A protein and the small-molecule ligand that binds it are described below.
Small molecule (SMILES): CC(=O)N[C@H]1[C@H](O[C@H]2[C@H](O)[C@@H](NC(C)=O)CO[C@@H]2CO)O[C@H](CO)[C@@H](O)[C@@H]1O

Sequence of chain 1.B:
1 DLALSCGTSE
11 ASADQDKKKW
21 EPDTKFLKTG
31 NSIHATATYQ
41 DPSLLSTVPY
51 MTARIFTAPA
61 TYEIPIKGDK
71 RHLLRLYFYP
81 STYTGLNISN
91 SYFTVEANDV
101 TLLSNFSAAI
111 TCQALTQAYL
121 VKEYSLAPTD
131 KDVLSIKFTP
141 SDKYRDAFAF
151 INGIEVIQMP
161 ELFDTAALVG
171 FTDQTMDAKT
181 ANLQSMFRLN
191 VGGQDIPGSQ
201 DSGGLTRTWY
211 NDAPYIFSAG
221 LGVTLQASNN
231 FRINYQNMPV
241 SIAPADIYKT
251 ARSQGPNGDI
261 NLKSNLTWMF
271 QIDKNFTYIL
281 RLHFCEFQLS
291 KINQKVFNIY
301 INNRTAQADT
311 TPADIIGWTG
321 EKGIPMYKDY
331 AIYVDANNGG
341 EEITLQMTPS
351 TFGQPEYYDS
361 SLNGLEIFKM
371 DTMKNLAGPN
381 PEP

Binding-site contacts:
Ligand atom C3 contacts residue TYR144 of chain 1.B at 3.5 Å (hydrophobic).
Ligand atom C7 contacts residue TYR144 of chain 1.B at 4.2 Å (hydrophobic).
Ligand atom O5 contacts residue TYR92 of chain 1.B at 3.6 Å.
Ligand atom C5 contacts residue ASN380 of chain 1.B at 3.9 Å.
Ligand atom O5 contacts residue ASN380 of chain 1.B at 3.1 Å (h-bond).
Ligand atom O5 contacts residue ASN105 of chain 1.B at 2.3 Å (h-bond).
Ligand atom N2 contacts residue TYR144 of chain 1.B at 3.1 Å (h-bond).
Ligand atom C1 contacts residue ASN105 of chain 1.B at 1.4 Å.
Ligand atom C1 contacts residue ASN380 of chain 1.B at 4.2 Å.
Ligand atom C6 contacts residue TYR92 of chain 1.B at 3.9 Å (hydrophobic).
Ligand atom C8 contacts residue ASN105 of chain 1.B at 4.4 Å.
Ligand atom C2 contacts residue TYR144 of chain 1.B at 3.6 Å (hydrophobic).
Ligand atom C7 contacts residue ASN105 of chain 1.B at 3.2 Å.
Ligand atom C8 contacts residue ILE110 of chain 1.B at 4.2 Å (hydrophobic).
Ligand atom O3 contacts residue TYR144 of chain 1.B at 4.3 Å.
Ligand atom O7 contacts residue ASN105 of chain 1.B at 3.2 Å (h-bond).
Ligand atom C8 contacts residue LYS143 of chain 1.B at 4.2 Å.
Ligand atom C5 contacts residue TYR92 of chain 1.B at 3.6 Å (hydrophobic).
Ligand atom C2 contacts residue ASN105 of chain 1.B at 2.3 Å.
Ligand atom C5 contacts residue ASN105 of chain 1.B at 3.6 Å.
Ligand atom C8 contacts residue TYR92 of chain 1.B at 3.8 Å (hydrophobic).
Ligand atom N2 contacts residue ASN105 of chain 1.B at 2.8 Å (h-bond).
Ligand atom C7 contacts residue TYR92 of chain 1.B at 4.5 Å (hydrophobic).
Ligand atom O6 contacts residue ILE110 of chain 1.B at 4.4 Å.
Ligand atom C6 contacts residue ASN380 of chain 1.B at 3.5 Å.
Ligand atom C3 contacts residue ASN105 of chain 1.B at 3.7 Å.
Ligand atom C1 contacts residue TYR144 of chain 1.B at 3.8 Å (hydrophobic).
Ligand atom C1 contacts residue TYR92 of chain 1.B at 3.9 Å (hydrophobic).
Ligand atom C6 contacts residue ILE110 of chain 1.B at 3.7 Å (hydrophobic).
Ligand atom O6 contacts residue ASN380 of chain 1.B at 3.4 Å.
Ligand atom C8 contacts residue TYR144 of chain 1.B at 4.3 Å (hydrophobic).
Ligand atom C4 contacts residue ASN105 of chain 1.B at 4.1 Å.